Sequence of chain 3.B:
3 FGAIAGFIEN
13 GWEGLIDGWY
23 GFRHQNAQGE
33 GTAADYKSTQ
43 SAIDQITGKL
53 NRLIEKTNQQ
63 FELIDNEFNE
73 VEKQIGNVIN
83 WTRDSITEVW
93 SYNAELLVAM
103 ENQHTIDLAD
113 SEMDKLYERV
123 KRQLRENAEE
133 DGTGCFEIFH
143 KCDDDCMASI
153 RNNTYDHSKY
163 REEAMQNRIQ

Sequence of chain 3.A:
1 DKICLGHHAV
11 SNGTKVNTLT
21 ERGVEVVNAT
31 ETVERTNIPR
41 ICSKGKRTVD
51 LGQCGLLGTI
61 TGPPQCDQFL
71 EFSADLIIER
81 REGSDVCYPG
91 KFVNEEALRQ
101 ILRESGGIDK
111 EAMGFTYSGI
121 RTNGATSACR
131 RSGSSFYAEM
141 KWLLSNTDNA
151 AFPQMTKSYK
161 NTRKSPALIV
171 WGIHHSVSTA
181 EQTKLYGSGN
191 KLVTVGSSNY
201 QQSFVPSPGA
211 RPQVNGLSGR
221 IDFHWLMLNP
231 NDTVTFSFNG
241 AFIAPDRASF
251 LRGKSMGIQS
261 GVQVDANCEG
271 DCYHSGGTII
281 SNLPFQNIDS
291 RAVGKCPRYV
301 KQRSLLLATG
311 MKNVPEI

A small-molecule ligand and the protein it binds are described below.
Small molecule (SMILES): CC(=O)N[C@@H]1[C@@H](O)[C@H](O)[C@@H](CO)O[C@H]1O

Binding-site contacts:
Ligand atom O5 contacts residue ASN28 of chain 3.A at 2.3 Å (h-bond).
Ligand atom C5 contacts residue ASN28 of chain 3.A at 3.6 Å.
Ligand atom O7 contacts residue ASN28 of chain 3.A at 3.7 Å.
Ligand atom N2 contacts residue ASN28 of chain 3.A at 2.8 Å (h-bond).
Ligand atom C1 contacts residue ASN28 of chain 3.A at 1.4 Å.
Ligand atom C3 contacts residue ASN28 of chain 3.A at 3.7 Å.
Ligand atom C1 contacts residue THR309 of chain 3.A at 3.6 Å.
Ligand atom C7 contacts residue ASN28 of chain 3.A at 3.5 Å.
Ligand atom O5 contacts residue THR309 of chain 3.A at 3.2 Å (h-bond).
Ligand atom C2 contacts residue ASN28 of chain 3.A at 2.4 Å.
Ligand atom O6 contacts residue THR309 of chain 3.A at 3.9 Å.
Ligand atom C4 contacts residue ASN28 of chain 3.A at 4.1 Å.
Ligand atom O6 contacts residue LEU52 of chain 3.B at 3.6 Å.